Sequence of chain 1.A:
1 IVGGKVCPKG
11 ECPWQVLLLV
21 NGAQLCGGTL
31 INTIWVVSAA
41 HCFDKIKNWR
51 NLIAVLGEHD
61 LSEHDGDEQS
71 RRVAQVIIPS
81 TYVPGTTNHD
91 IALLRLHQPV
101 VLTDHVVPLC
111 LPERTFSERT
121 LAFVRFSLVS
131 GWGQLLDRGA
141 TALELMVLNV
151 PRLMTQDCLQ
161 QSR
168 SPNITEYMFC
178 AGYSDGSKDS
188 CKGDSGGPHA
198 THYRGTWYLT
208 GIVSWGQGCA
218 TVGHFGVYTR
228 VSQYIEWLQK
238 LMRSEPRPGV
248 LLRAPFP

A protein and the small-molecule ligand that binds it are described below.
Small molecule (SMILES): COc1cc([C@@H](Nc2ccc(C(=N)N)cc2)C(=O)N[C@H](C(=O)O)c2ccccc2)ccc1OCc1ccccc1

Binding-site contacts:
Ligand atom N2 contacts residue GLY223 of chain 1.A at 3.5 Å.
Ligand atom N1 contacts residue SER187 of chain 1.A at 3.3 Å (h-bond).
Ligand atom C1 contacts residue SER187 of chain 1.A at 3.1 Å.
Ligand atom N3 contacts residue SER192 of chain 1.A at 3.3 Å (h-bond).
Ligand atom C28 contacts residue LYS45 of chain 1.A at 3.7 Å.
Ligand atom O31 contacts residue SER192 of chain 1.A at 3.2 Å (h-bond).
Ligand atom N1 contacts residue ASP186 of chain 1.A at 2.9 Å (salt-bridge).
Ligand atom N2 contacts residue ASP186 of chain 1.A at 2.9 Å (salt-bridge).
Ligand atom N1 contacts residue GLY215 of chain 1.A at 2.9 Å (h-bond).
Ligand atom C15 contacts residue HIS41 of chain 1.A at 3.3 Å.
Ligand atom N1 contacts residue CYS216 of chain 1.A at 3.6 Å.
Ligand atom C15 contacts residue SER211 of chain 1.A at 3.6 Å.
Ligand atom C2 contacts residue TRP212 of chain 1.A at 3.5 Å (hydrophobic).
Ligand atom C5 contacts residue LYS189 of chain 1.A at 3.4 Å.
Ligand atom C27 contacts residue ASP44 of chain 1.A at 3.5 Å.
Ligand atom C27 contacts residue HIS41 of chain 1.A at 3.6 Å.
Ligand atom O4 contacts residue THR87 of chain 1.A at 3.7 Å.
Ligand atom C14 contacts residue SER211 of chain 1.A at 3.6 Å.
Ligand atom C7 contacts residue TRP212 of chain 1.A at 3.6 Å (hydrophobic).
Ligand atom O40 contacts residue LYS45 of chain 1.A at 2.9 Å (salt-bridge).
Ligand atom C21 contacts residue PRO169 of chain 1.A at 3.6 Å (hydrophobic).
Ligand atom C3 contacts residue GLY215 of chain 1.A at 3.3 Å.
Ligand atom O3 contacts residue TRP212 of chain 1.A at 3.5 Å.
Ligand atom C21 contacts residue GLY213 of chain 1.A at 3.4 Å.
Ligand atom O31 contacts residue HIS41 of chain 1.A at 2.9 Å (h-bond).
Ligand atom C6 contacts residue SER211 of chain 1.A at 3.3 Å.
Ligand atom C28 contacts residue HIS41 of chain 1.A at 3.2 Å.
Ligand atom C20 contacts residue GLN214 of chain 1.A at 3.4 Å.
Ligand atom N3 contacts residue SER211 of chain 1.A at 3.6 Å.
Ligand atom C8 contacts residue LYS189 of chain 1.A at 3.5 Å.
Ligand atom C2 contacts residue GLY213 of chain 1.A at 3.6 Å.
Ligand atom C6 contacts residue SER192 of chain 1.A at 3.7 Å.
Ligand atom C21 contacts residue TRP212 of chain 1.A at 3.6 Å (hydrophobic).
Ligand atom N3 contacts residue LYS189 of chain 1.A at 3.4 Å.
Ligand atom C31 contacts residue LYS189 of chain 1.A at 3.5 Å.
Ligand atom C3 contacts residue GLY213 of chain 1.A at 3.4 Å.
Ligand atom N2 contacts residue SER187 of chain 1.A at 3.0 Å (h-bond).
Ligand atom C6 contacts residue TRP212 of chain 1.A at 3.6 Å (hydrophobic).
Ligand atom O3 contacts residue THR87 of chain 1.A at 3.4 Å.
Ligand atom C13 contacts residue TRP212 of chain 1.A at 3.5 Å (hydrophobic).